Binding-site contacts:
Ligand atom CL7 contacts residue LEU409 of chain 2.A at 4.2 Å.
Ligand atom C11 contacts residue ASP497 of chain 2.A at 3.6 Å.
Ligand atom C9 contacts residue TRP526 of chain 2.A at 4.5 Å (hydrophobic).
Ligand atom C11 contacts residue VAL499 of chain 2.A at 4.0 Å (hydrophobic).
Ligand atom CL7 contacts residue PHE268 of chain 2.A at 3.7 Å.
Ligand atom O12 contacts residue ASP497 of chain 2.A at 3.7 Å.
Ligand atom CL7 contacts residue TRP526 of chain 2.A at 4.5 Å.
Ligand atom O12 contacts residue HIS525 of chain 2.A at 3.4 Å (h-bond).
Ligand atom C6 contacts residue MET420 of chain 2.A at 4.1 Å (hydrophobic).
Ligand atom C1 contacts residue TYR467 of chain 2.A at 4.4 Å (hydrophobic).
Ligand atom C4 contacts residue HIS525 of chain 2.A at 3.9 Å.
Ligand atom C3 contacts residue HIS525 of chain 2.A at 3.6 Å.
Ligand atom C11 contacts residue MET420 of chain 2.A at 4.4 Å (hydrophobic).
Ligand atom N8 contacts residue MET420 of chain 2.A at 3.5 Å.
Ligand atom C5 contacts residue MET420 of chain 2.A at 3.7 Å (hydrophobic).
Ligand atom C5 contacts residue LEU409 of chain 2.A at 4.5 Å (hydrophobic).
Ligand atom C11 contacts residue HIS525 of chain 2.A at 3.0 Å.
Ligand atom O12 contacts residue MET420 of chain 2.A at 4.3 Å.
Ligand atom C4 contacts residue MET420 of chain 2.A at 3.5 Å (hydrophobic).
Ligand atom C1 contacts residue MET420 of chain 2.A at 4.4 Å (hydrophobic).
Ligand atom C5 contacts residue HIS525 of chain 2.A at 4.4 Å.
Ligand atom C9 contacts residue HIS525 of chain 2.A at 3.5 Å.
Ligand atom C2 contacts residue HIS525 of chain 2.A at 3.8 Å.
Ligand atom O10 contacts residue HIS525 of chain 2.A at 3.9 Å.
Ligand atom O10 contacts residue TRP526 of chain 2.A at 4.4 Å.
Ligand atom C9 contacts residue MET420 of chain 2.A at 3.6 Å (hydrophobic).
Ligand atom N8 contacts residue TRP526 of chain 2.A at 3.9 Å.
Ligand atom C4 contacts residue TRP526 of chain 2.A at 4.0 Å (hydrophobic).
Ligand atom N8 contacts residue HIS525 of chain 2.A at 4.0 Å.
Ligand atom C2 contacts residue MET420 of chain 2.A at 4.2 Å (hydrophobic).
Ligand atom O12 contacts residue VAL499 of chain 2.A at 3.3 Å.
Ligand atom C5 contacts residue TRP526 of chain 2.A at 3.6 Å (hydrophobic).
Ligand atom C2 contacts residue TYR384 of chain 2.A at 3.9 Å (hydrophobic).
Ligand atom O10 contacts residue MET420 of chain 2.A at 3.9 Å.
Ligand atom C2 contacts residue VAL499 of chain 2.A at 4.2 Å (hydrophobic).
Ligand atom C6 contacts residue TRP526 of chain 2.A at 4.3 Å (hydrophobic).
Ligand atom C1 contacts residue HIS525 of chain 2.A at 4.2 Å.
Ligand atom C3 contacts residue VAL499 of chain 2.A at 4.0 Å (hydrophobic).
Ligand atom C1 contacts residue TYR384 of chain 2.A at 3.8 Å (hydrophobic).
Ligand atom C3 contacts residue MET420 of chain 2.A at 3.8 Å (hydrophobic).

Sequence of chain 2.A:
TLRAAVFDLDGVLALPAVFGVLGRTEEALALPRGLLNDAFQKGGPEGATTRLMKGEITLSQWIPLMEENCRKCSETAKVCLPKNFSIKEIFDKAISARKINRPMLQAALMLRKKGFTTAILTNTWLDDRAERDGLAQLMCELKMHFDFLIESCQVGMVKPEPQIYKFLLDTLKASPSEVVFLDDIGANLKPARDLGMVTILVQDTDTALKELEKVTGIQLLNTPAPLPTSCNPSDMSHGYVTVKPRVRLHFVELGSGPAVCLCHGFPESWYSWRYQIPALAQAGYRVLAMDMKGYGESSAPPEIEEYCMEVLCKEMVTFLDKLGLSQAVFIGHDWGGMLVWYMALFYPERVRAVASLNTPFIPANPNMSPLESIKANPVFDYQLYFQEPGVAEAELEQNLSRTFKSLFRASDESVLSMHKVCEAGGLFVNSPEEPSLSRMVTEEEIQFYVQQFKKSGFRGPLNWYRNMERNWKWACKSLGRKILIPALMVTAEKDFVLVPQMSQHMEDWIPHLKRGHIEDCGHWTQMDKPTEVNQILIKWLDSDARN

This small molecule binds to this protein.
Small molecule (SMILES): O=C1COc2ccc(Cl)cc2N1